Binding-site contacts:
Ligand atom F26 contacts residue PHE147 of chain 53.A at 2.6 Å.
Ligand atom C22 contacts residue ALA169 of chain 53.A at 3.5 Å (hydrophobic).
Ligand atom C29 contacts residue VAL195 of chain 53.A at 3.4 Å (hydrophobic).
Ligand atom C13 contacts residue ILE119 of chain 53.A at 3.4 Å (hydrophobic).
Ligand atom O23 contacts residue LEU220 of chain 53.A at 3.2 Å.
Ligand atom N19 contacts residue LEU220 of chain 53.A at 3.1 Å.
Ligand atom C21 contacts residue PHE147 of chain 53.A at 3.8 Å (hydrophobic).
Ligand atom C12 contacts residue ILE119 of chain 53.A at 3.4 Å (hydrophobic).
Ligand atom F26 contacts residue ALA169 of chain 53.A at 2.5 Å.
Ligand atom F25 contacts residue VAL171 of chain 53.A at 3.1 Å.
Ligand atom C14 contacts residue ILE119 of chain 53.A at 3.6 Å (hydrophobic).
Ligand atom N20 contacts residue ILE184 of chain 53.A at 3.8 Å.
Ligand atom F26 contacts residue MET146 of chain 53.A at 3.2 Å.
Ligand atom O01 contacts residue THR97 of chain 53.A at 3.6 Å.
Ligand atom O01 contacts residue PHE115 of chain 53.A at 3.5 Å.
Ligand atom C30 contacts residue PHE115 of chain 53.A at 3.6 Å (hydrophobic).
Ligand atom C04 contacts residue TYR193 of chain 53.A at 3.8 Å (hydrophobic).
Ligand atom O10 contacts residue ILE95 of chain 53.A at 3.3 Å.
Ligand atom N02 contacts residue THR97 of chain 53.A at 3.4 Å.
Ligand atom C08 contacts residue ALA117 of chain 53.A at 3.8 Å (hydrophobic).
Ligand atom C22 contacts residue ALA145 of chain 53.A at 3.6 Å (hydrophobic).
Ligand atom C17 contacts residue ILE184 of chain 53.A at 3.4 Å (hydrophobic).
Ligand atom N20 contacts residue PHE147 of chain 53.A at 3.4 Å.
Ligand atom C21 contacts residue ILE182 of chain 53.A at 3.4 Å (hydrophobic).
Ligand atom F24 contacts residue ALA169 of chain 53.A at 3.3 Å.
Ligand atom C29 contacts residue TYR193 of chain 53.A at 3.5 Å (hydrophobic).
Ligand atom N20 contacts residue ILE182 of chain 53.A at 3.3 Å.
Ligand atom C08 contacts residue MET241 of chain 53.A at 3.6 Å (hydrophobic).
Ligand atom C16 contacts residue ILE184 of chain 53.A at 3.2 Å (hydrophobic).
Ligand atom N02 contacts residue PHE115 of chain 53.A at 3.6 Å.
Ligand atom C30 contacts residue TYR193 of chain 53.A at 3.8 Å (hydrophobic).
Ligand atom C05 contacts residue TYR193 of chain 53.A at 3.3 Å (hydrophobic).
Ligand atom C29 contacts residue SER194 of chain 53.A at 3.5 Å.
Ligand atom F26 contacts residue ALA145 of chain 53.A at 2.9 Å.
Ligand atom F24 contacts residue ILE182 of chain 53.A at 3.6 Å.
Ligand atom C07 contacts residue TYR193 of chain 53.A at 3.6 Å (hydrophobic).
Ligand atom N28 contacts residue TYR193 of chain 53.A at 3.4 Å.
Ligand atom C06 contacts residue TYR193 of chain 53.A at 3.8 Å (hydrophobic).
Ligand atom C22 contacts residue PHE147 of chain 53.A at 3.8 Å (hydrophobic).
Ligand atom F25 contacts residue ALA145 of chain 53.A at 3.0 Å.

Sequence of chain 53.B:
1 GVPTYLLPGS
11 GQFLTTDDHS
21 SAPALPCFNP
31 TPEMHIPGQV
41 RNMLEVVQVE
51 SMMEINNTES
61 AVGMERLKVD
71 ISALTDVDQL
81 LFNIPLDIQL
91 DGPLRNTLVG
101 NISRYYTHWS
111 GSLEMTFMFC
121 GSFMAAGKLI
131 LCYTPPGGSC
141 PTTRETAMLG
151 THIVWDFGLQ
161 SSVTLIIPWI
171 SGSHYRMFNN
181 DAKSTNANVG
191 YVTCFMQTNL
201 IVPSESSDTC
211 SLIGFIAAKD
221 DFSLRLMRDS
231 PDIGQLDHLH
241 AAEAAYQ

A protein and the small-molecule ligand that binds it are described below.
Small molecule (SMILES): Cc1cc(-c2noc(C(F)(F)F)n2)ccc1OCCCc1cc(C(=O)N(C)C)no1

Sequence of chain 53.A:
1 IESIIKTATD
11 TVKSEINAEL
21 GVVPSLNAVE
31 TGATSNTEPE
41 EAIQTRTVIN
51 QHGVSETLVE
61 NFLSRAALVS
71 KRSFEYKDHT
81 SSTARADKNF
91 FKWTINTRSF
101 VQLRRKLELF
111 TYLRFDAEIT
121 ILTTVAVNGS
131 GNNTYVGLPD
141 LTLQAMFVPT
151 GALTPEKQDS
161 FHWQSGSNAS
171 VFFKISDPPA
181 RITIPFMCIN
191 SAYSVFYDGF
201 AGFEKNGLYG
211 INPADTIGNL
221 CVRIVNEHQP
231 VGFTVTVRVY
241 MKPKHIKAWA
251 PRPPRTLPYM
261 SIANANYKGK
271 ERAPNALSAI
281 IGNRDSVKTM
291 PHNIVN